The protein below binds the small molecule below.
Small molecule (SMILES): Oc1cc(Cl)ccc1Oc1ccc(Cl)cc1Cl

Binding-site contacts:
Ligand atom C1 contacts residue TYR182 of chain 2.B at 3.4 Å (hydrophobic).
Ligand atom C10 contacts residue ASN123 of chain 2.B at 4.2 Å.
Ligand atom CL16 contacts residue ALA122 of chain 2.B at 3.5 Å.
Ligand atom CL14 contacts residue PHE273 of chain 2.B at 3.8 Å.
Ligand atom C1 contacts residue TYR172 of chain 2.B at 3.7 Å (hydrophobic).
Ligand atom C3 contacts residue ALA225 of chain 2.B at 3.9 Å (hydrophobic).
Ligand atom O7 contacts residue NAD1 of chain 2.E at 3.2 Å.
Ligand atom C12 contacts residue MET186 of chain 2.B at 3.8 Å (hydrophobic).
Ligand atom CL14 contacts residue TYR172 of chain 2.B at 3.5 Å.
Ligand atom C5 contacts residue NAD1 of chain 2.E at 3.5 Å.
Ligand atom C2 contacts residue NAD1 of chain 2.E at 3.3 Å.
Ligand atom O17 contacts residue TYR182 of chain 2.B at 2.5 Å (h-bond).
Ligand atom C3 contacts residue NAD1 of chain 2.E at 3.1 Å.
Ligand atom CL15 contacts residue ALA124 of chain 2.B at 3.5 Å.
Ligand atom C10 contacts residue ALA122 of chain 2.B at 3.4 Å (hydrophobic).
Ligand atom C4 contacts residue NAD1 of chain 2.E at 3.5 Å.
Ligand atom C13 contacts residue ILE228 of chain 2.B at 3.6 Å (hydrophobic).
Ligand atom O17 contacts residue TYR172 of chain 2.B at 3.9 Å.
Ligand atom C6 contacts residue NAD1 of chain 2.E at 3.5 Å.
Ligand atom CL14 contacts residue NAD1 of chain 2.E at 3.6 Å.
Ligand atom C13 contacts residue TYR182 of chain 2.B at 3.9 Å (hydrophobic).
Ligand atom C2 contacts residue TYR182 of chain 2.B at 4.2 Å (hydrophobic).
Ligand atom O17 contacts residue LYS190 of chain 2.B at 4.0 Å.
Ligand atom O17 contacts residue NAD1 of chain 2.E at 2.7 Å (h-bond).
Ligand atom C9 contacts residue NAD1 of chain 2.E at 4.2 Å.
Ligand atom C11 contacts residue MET186 of chain 2.B at 4.1 Å (hydrophobic).
Ligand atom CL16 contacts residue NAD1 of chain 2.E at 3.2 Å.
Ligand atom C9 contacts residue ALA122 of chain 2.B at 3.7 Å (hydrophobic).
Ligand atom C12 contacts residue VAL127 of chain 2.B at 3.9 Å (hydrophobic).
Ligand atom C4 contacts residue ALA225 of chain 2.B at 3.9 Å (hydrophobic).
Ligand atom C9 contacts residue ALA224 of chain 2.B at 3.9 Å (hydrophobic).
Ligand atom CL15 contacts residue ASN123 of chain 2.B at 3.9 Å.
Ligand atom CL15 contacts residue VAL127 of chain 2.B at 3.7 Å.
Ligand atom C12 contacts residue ILE228 of chain 2.B at 3.8 Å (hydrophobic).
Ligand atom C6 contacts residue TYR182 of chain 2.B at 3.4 Å (hydrophobic).
Ligand atom C1 contacts residue NAD1 of chain 2.E at 3.2 Å.
Ligand atom CL16 contacts residue ALA224 of chain 2.B at 3.7 Å.
Ligand atom C8 contacts residue NAD1 of chain 2.E at 3.9 Å.
Ligand atom CL15 contacts residue MET186 of chain 2.B at 4.0 Å.
Ligand atom C4 contacts residue ILE228 of chain 2.B at 4.2 Å (hydrophobic).

Sequence of chain 2.B:
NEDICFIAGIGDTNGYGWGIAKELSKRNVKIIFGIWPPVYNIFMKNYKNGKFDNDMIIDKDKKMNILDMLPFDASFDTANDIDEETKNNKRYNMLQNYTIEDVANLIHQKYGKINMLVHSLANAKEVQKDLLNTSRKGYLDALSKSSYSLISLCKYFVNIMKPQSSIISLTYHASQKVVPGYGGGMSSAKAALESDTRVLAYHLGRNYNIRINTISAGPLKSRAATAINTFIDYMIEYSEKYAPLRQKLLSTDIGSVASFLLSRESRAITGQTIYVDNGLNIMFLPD